Sequence of chain 1.B:
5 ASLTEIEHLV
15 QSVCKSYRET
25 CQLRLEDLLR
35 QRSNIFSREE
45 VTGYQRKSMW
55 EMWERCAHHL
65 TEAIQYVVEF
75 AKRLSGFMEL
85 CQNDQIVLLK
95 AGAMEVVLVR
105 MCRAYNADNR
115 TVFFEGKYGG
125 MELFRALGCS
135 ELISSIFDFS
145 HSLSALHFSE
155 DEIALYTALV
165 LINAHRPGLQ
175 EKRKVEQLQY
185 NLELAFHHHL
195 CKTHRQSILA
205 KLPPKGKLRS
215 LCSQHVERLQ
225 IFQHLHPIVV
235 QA

Binding-site contacts:
Ligand atom C16 contacts residue HIS63 of chain 1.B at 3.6 Å.
Ligand atom C30 contacts residue ARG104 of chain 1.B at 3.9 Å.
Ligand atom C30 contacts residue ARG107 of chain 1.B at 3.6 Å.
Ligand atom C29 contacts residue MET105 of chain 1.B at 3.7 Å (hydrophobic).
Ligand atom C26 contacts residue PHE128 of chain 1.B at 4.0 Å (hydrophobic).
Ligand atom C8 contacts residue PHE118 of chain 1.B at 4.0 Å (hydrophobic).
Ligand atom C29 contacts residue VAL101 of chain 1.B at 3.6 Å (hydrophobic).
Ligand atom C6 contacts residue VAL116 of chain 1.B at 4.0 Å (hydrophobic).
Ligand atom C23 contacts residue LEU27 of chain 1.B at 3.9 Å (hydrophobic).
Ligand atom C25 contacts residue LEU131 of chain 1.B at 4.0 Å (hydrophobic).
Ligand atom C23 contacts residue GLN26 of chain 1.B at 4.1 Å.
Ligand atom C18 contacts residue HIS219 of chain 1.B at 3.5 Å.
Ligand atom C27 contacts residue LEU27 of chain 1.B at 4.0 Å (hydrophobic).
Ligand atom C28 contacts residue HIS63 of chain 1.B at 3.5 Å.
Ligand atom C24 contacts residue GLN26 of chain 1.B at 3.6 Å.
Ligand atom O1 contacts residue ILE140 of chain 1.B at 3.8 Å.
Ligand atom C12 contacts residue PHE117 of chain 1.B at 3.2 Å (hydrophobic).
Ligand atom C19 contacts residue CYS60 of chain 1.B at 4.0 Å (hydrophobic).
Ligand atom C6 contacts residue PHE118 of chain 1.B at 4.1 Å (hydrophobic).
Ligand atom C25 contacts residue PHE128 of chain 1.B at 3.8 Å (hydrophobic).
Ligand atom C15 contacts residue ALA108 of chain 1.B at 3.9 Å (hydrophobic).
Ligand atom C25 contacts residue CYS60 of chain 1.B at 3.8 Å (hydrophobic).
Ligand atom C26 contacts residue PHE141 of chain 1.B at 4.0 Å (hydrophobic).
Ligand atom C17 contacts residue VAL101 of chain 1.B at 4.0 Å (hydrophobic).
Ligand atom C13 contacts residue LEU64 of chain 1.B at 4.1 Å (hydrophobic).
Ligand atom O1 contacts residue ILE137 of chain 1.B at 3.6 Å.
Ligand atom C26 contacts residue MET105 of chain 1.B at 4.1 Å (hydrophobic).
Ligand atom O3 contacts residue HIS63 of chain 1.B at 3.5 Å (h-bond).
Ligand atom C22 contacts residue MET105 of chain 1.B at 3.5 Å (hydrophobic).
Ligand atom C11 contacts residue VAL101 of chain 1.B at 4.0 Å (hydrophobic).
Ligand atom C16 contacts residue PHE118 of chain 1.B at 3.6 Å (hydrophobic).
Ligand atom C8 contacts residue PHE128 of chain 1.B at 3.8 Å (hydrophobic).
Ligand atom C17 contacts residue ALA67 of chain 1.B at 4.1 Å (hydrophobic).
Ligand atom O1 contacts residue HIS219 of chain 1.B at 2.7 Å (h-bond).
Ligand atom C29 contacts residue ARG104 of chain 1.B at 4.1 Å.
Ligand atom C20 contacts residue HIS219 of chain 1.B at 3.4 Å.
Ligand atom O2 contacts residue HIS63 of chain 1.B at 2.7 Å (h-bond).
Ligand atom C18 contacts residue ILE140 of chain 1.B at 4.1 Å (hydrophobic).
Ligand atom C22 contacts residue VAL116 of chain 1.B at 4.0 Å (hydrophobic).
Ligand atom C15 contacts residue PHE117 of chain 1.B at 3.6 Å (hydrophobic).

A small-molecule ligand and the protein it binds are described below.
Small molecule (SMILES): C[C@H]1[C@H](C)CC[C@]2(C(=O)O)CC[C@]3(C)C(=CC[C@@H]4[C@@]5(C)CC[C@H](O)C(C)(C)[C@@H]5CC[C@]43C)[C@H]12